Binding-site contacts:
Ligand atom O7 contacts residue ASN179 of chain 1.A at 3.8 Å.
Ligand atom C7 contacts residue GLY178 of chain 1.A at 4.4 Å.
Ligand atom O3 contacts residue HIS146 of chain 1.A at 3.8 Å.
Ligand atom C3 contacts residue ASN179 of chain 1.A at 3.8 Å.
Ligand atom C4 contacts residue ASN179 of chain 1.A at 4.3 Å.
Ligand atom O5 contacts residue ALA147 of chain 1.A at 4.1 Å.
Ligand atom O3 contacts residue ASN179 of chain 1.A at 4.3 Å.
Ligand atom C2 contacts residue ASN179 of chain 1.A at 2.5 Å.
Ligand atom O5 contacts residue HIS146 of chain 1.A at 3.8 Å.
Ligand atom O5 contacts residue ASN179 of chain 1.A at 2.3 Å (h-bond).
Ligand atom C1 contacts residue ASN179 of chain 1.A at 1.4 Å.
Ligand atom C2 contacts residue HIS146 of chain 1.A at 3.7 Å.
Ligand atom N2 contacts residue ASN179 of chain 1.A at 3.4 Å (h-bond).
Ligand atom C1 contacts residue HIS146 of chain 1.A at 3.5 Å.
Ligand atom C5 contacts residue ASN179 of chain 1.A at 3.6 Å.
Ligand atom C7 contacts residue ASN179 of chain 1.A at 3.9 Å.
Ligand atom O7 contacts residue GLY178 of chain 1.A at 3.6 Å.

This protein binds this small molecule.
Small molecule (SMILES): CC(=O)N[C@@H]1[C@@H](O)[C@H](O)[C@@H](CO)O[C@H]1O

Sequence of chain 1.A:
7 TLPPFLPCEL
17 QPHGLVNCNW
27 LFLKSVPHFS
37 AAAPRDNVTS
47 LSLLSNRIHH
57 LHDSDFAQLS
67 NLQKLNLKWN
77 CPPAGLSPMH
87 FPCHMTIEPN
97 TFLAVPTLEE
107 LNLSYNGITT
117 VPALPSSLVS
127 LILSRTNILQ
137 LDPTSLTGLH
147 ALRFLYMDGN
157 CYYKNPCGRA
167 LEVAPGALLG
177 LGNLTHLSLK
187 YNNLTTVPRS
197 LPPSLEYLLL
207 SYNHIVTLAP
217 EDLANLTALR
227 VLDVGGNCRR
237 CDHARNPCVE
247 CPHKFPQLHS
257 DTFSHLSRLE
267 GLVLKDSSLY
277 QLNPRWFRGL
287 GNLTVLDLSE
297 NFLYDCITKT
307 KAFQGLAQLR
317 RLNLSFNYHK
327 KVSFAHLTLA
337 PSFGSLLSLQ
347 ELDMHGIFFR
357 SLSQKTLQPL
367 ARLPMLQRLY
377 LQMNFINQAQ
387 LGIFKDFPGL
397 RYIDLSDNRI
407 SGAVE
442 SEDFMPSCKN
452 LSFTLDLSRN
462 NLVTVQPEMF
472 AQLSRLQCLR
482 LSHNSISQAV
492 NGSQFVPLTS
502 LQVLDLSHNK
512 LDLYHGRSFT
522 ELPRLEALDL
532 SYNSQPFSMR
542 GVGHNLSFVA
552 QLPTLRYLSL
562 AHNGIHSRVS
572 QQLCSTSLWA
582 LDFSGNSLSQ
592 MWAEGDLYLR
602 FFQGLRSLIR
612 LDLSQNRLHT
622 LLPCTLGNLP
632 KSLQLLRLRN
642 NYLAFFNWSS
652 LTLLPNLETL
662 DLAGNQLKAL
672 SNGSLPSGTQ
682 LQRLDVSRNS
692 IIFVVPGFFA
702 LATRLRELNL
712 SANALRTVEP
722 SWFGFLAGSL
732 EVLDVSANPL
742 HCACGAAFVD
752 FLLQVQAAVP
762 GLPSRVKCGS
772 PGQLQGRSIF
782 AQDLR